Sequence of chain 2.B:
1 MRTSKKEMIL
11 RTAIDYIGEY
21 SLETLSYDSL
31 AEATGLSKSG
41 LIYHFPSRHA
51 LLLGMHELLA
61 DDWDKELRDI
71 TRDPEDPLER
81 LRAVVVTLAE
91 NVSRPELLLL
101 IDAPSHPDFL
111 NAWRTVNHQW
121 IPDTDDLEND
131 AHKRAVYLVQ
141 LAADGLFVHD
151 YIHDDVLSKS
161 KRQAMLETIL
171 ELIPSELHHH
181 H

Binding-site contacts:
Ligand atom N24 contacts residue VAL92 of chain 2.B at 3.6 Å.
Ligand atom C12 contacts residue PHE147 of chain 2.B at 3.5 Å (hydrophobic).
Ligand atom C13 contacts residue TRP63 of chain 2.B at 3.8 Å (hydrophobic).
Ligand atom C17 contacts residue TRP63 of chain 2.B at 3.7 Å (hydrophobic).
Ligand atom C22 contacts residue ASN117 of chain 2.B at 3.9 Å.
Ligand atom C8 contacts residue TRP63 of chain 2.B at 3.6 Å (hydrophobic).
Ligand atom C7 contacts residue PHE147 of chain 2.B at 3.9 Å (hydrophobic).
Ligand atom C3 contacts residue ASP144 of chain 2.B at 3.4 Å.
Ligand atom C8 contacts residue VAL92 of chain 2.B at 3.7 Å (hydrophobic).
Ligand atom C20 contacts residue VAL92 of chain 2.B at 3.9 Å (hydrophobic).
Ligand atom C16 contacts residue TRP113 of chain 2.B at 3.8 Å (hydrophobic).
Ligand atom C2 contacts residue GLN140 of chain 2.B at 3.6 Å.
Ligand atom N23 contacts residue ASP144 of chain 2.B at 2.9 Å (salt-bridge).
Ligand atom N24 contacts residue THR87 of chain 2.B at 3.3 Å (h-bond).
Ligand atom C10 contacts residue THR87 of chain 2.B at 3.5 Å.
Ligand atom C7 contacts residue TRP63 of chain 2.B at 3.4 Å (hydrophobic).
Ligand atom C10 contacts residue LEU88 of chain 2.B at 3.6 Å (hydrophobic).
Ligand atom C16 contacts residue TRP63 of chain 2.B at 3.4 Å (hydrophobic).
Ligand atom C17 contacts residue TRP113 of chain 2.B at 3.6 Å (hydrophobic).
Ligand atom C17 contacts residue LEU59 of chain 2.B at 3.3 Å (hydrophobic).
Ligand atom C7 contacts residue VAL92 of chain 2.B at 3.4 Å (hydrophobic).
Ligand atom C18 contacts residue TRP113 of chain 2.B at 3.6 Å (hydrophobic).
Ligand atom C2 contacts residue ASP144 of chain 2.B at 3.1 Å.
Ligand atom C11 contacts residue TRP63 of chain 2.B at 3.6 Å (hydrophobic).
Ligand atom C18 contacts residue LEU59 of chain 2.B at 3.7 Å (hydrophobic).
Ligand atom C10 contacts residue PHE147 of chain 2.B at 3.7 Å (hydrophobic).
Ligand atom C11 contacts residue PHE147 of chain 2.B at 3.5 Å (hydrophobic).
Ligand atom C9 contacts residue TRP63 of chain 2.B at 3.9 Å (hydrophobic).
Ligand atom C21 contacts residue LEU100 of chain 2.B at 3.3 Å (hydrophobic).
Ligand atom C20 contacts residue PHE147 of chain 2.B at 3.9 Å (hydrophobic).
Ligand atom C6 contacts residue PHE147 of chain 2.B at 3.8 Å (hydrophobic).
Ligand atom C12 contacts residue TRP63 of chain 2.B at 3.7 Å (hydrophobic).
Ligand atom N23 contacts residue ILE121 of chain 2.B at 3.9 Å.
Ligand atom C9 contacts residue THR87 of chain 2.B at 3.1 Å.
Ligand atom N23 contacts residue GLN140 of chain 2.B at 3.8 Å.
Ligand atom C13 contacts residue PHE147 of chain 2.B at 3.9 Å (hydrophobic).
Ligand atom C9 contacts residue LEU88 of chain 2.B at 3.8 Å (hydrophobic).
Ligand atom C22 contacts residue TRP63 of chain 2.B at 3.9 Å (hydrophobic).
Ligand atom C22 contacts residue TRP113 of chain 2.B at 3.4 Å (hydrophobic).
Ligand atom C8 contacts residue THR87 of chain 2.B at 3.8 Å.

This small molecule binds to this protein.
Small molecule (SMILES): CC[n+]1c(-c2ccccc2)c2cc(N)ccc2c2ccc(N)cc21